Sequence of chain 1.F:
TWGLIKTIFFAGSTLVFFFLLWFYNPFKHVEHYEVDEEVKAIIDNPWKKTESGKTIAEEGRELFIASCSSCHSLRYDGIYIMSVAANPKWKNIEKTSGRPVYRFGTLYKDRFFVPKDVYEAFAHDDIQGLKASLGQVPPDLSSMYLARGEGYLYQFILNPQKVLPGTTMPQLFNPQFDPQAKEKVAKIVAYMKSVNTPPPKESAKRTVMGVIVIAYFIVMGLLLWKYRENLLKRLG

A protein and the small-molecule ligand that binds it are described below.
Small molecule (SMILES): C/C(=C/CC/C(C)=C\CC/C(C)=C/CC/C(C)=C/CC1=CC(=O)c2ccccc2C1=O)CC/C=C(/C)CCC[C@H](C)CCCC(C)C

Sequence of chain 1.E:
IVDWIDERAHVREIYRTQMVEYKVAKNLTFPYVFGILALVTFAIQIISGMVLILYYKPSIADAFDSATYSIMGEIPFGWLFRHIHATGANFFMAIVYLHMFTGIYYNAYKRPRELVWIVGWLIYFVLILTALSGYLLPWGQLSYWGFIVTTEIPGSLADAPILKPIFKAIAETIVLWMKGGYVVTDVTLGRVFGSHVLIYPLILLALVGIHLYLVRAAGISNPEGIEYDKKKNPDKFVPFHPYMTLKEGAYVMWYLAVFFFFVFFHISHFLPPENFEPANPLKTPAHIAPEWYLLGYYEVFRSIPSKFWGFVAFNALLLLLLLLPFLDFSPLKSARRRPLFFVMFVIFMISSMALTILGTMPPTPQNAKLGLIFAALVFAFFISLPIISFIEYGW

Binding-site contacts:
Ligand atom C04 contacts residue LYS207 of chain 1.F at 3.9 Å.
Ligand atom C05 contacts residue PHE83 of chain 1.E at 3.7 Å (hydrophobic).
Ligand atom C29 contacts residue LEU28 of chain 1.D at 2.9 Å (hydrophobic).
Ligand atom O11 contacts residue PHE83 of chain 1.E at 3.2 Å.
Ligand atom C17 contacts residue TYR26 of chain 1.D at 3.3 Å (hydrophobic).
Ligand atom C41 contacts residue TYR218 of chain 1.F at 3.5 Å (hydrophobic).
Ligand atom C30 contacts residue ALA24 of chain 1.D at 3.3 Å (hydrophobic).
Ligand atom C07 contacts residue GLU204 of chain 1.F at 3.3 Å.
Ligand atom O11 contacts residue GLU204 of chain 1.F at 3.8 Å.
Ligand atom C28 contacts residue LEU28 of chain 1.D at 3.9 Å (hydrophobic).
Ligand atom C46 contacts residue PHE83 of chain 1.E at 3.8 Å (hydrophobic).
Ligand atom C10 contacts residue ARG30 of chain 1.D at 3.3 Å.
Ligand atom C08 contacts residue PHE83 of chain 1.E at 3.8 Å (hydrophobic).
Ligand atom C21 contacts residue ALA27 of chain 1.D at 3.6 Å (hydrophobic).
Ligand atom C05 contacts residue LYS207 of chain 1.F at 3.8 Å.
Ligand atom C43 contacts residue LEU28 of chain 1.D at 3.2 Å (hydrophobic).
Ligand atom C46 contacts residue ALA27 of chain 1.D at 3.3 Å (hydrophobic).
Ligand atom C07 contacts residue TRP85 of chain 1.E at 3.9 Å (hydrophobic).
Ligand atom C44 contacts residue ILE53 of chain 1.E at 3.5 Å (hydrophobic).
Ligand atom C16 contacts residue TYR26 of chain 1.D at 3.1 Å (hydrophobic).
Ligand atom C25 contacts residue ALA24 of chain 1.D at 3.9 Å (hydrophobic).
Ligand atom C28 contacts residue ALA24 of chain 1.D at 3.3 Å (hydrophobic).
Ligand atom O12 contacts residue ARG30 of chain 1.D at 3.0 Å (salt-bridge).
Ligand atom C21 contacts residue GLY23 of chain 1.D at 3.8 Å.
Ligand atom C38 contacts residue MET259 of chain 1.E at 3.4 Å (hydrophobic).
Ligand atom C45 contacts residue PHE266 of chain 1.E at 3.6 Å (hydrophobic).
Ligand atom C46 contacts residue TYR26 of chain 1.D at 3.2 Å (hydrophobic).
Ligand atom C29 contacts residue ALA24 of chain 1.D at 3.8 Å (hydrophobic).
Ligand atom C04 contacts residue ARG30 of chain 1.D at 3.9 Å.
Ligand atom C20 contacts residue MET211 of chain 1.F at 3.4 Å (hydrophobic).
Ligand atom C01 contacts residue PHE83 of chain 1.E at 3.3 Å (hydrophobic).
Ligand atom C08 contacts residue PRO82 of chain 1.E at 3.9 Å (hydrophobic).
Ligand atom C09 contacts residue PRO82 of chain 1.E at 3.7 Å (hydrophobic).
Ligand atom C30 contacts residue LEU28 of chain 1.D at 3.8 Å (hydrophobic).
Ligand atom O11 contacts residue MET211 of chain 1.F at 3.6 Å (h-bond).
Ligand atom C46 contacts residue GLY23 of chain 1.D at 3.1 Å.
Ligand atom C02 contacts residue PHE83 of chain 1.E at 3.9 Å (hydrophobic).
Ligand atom C44 contacts residue PHE87 of chain 1.E at 3.7 Å (hydrophobic).
Ligand atom C16 contacts residue PHE83 of chain 1.E at 3.2 Å (hydrophobic).
Ligand atom C06 contacts residue PHE83 of chain 1.E at 3.3 Å (hydrophobic).

Sequence of chain 1.D:
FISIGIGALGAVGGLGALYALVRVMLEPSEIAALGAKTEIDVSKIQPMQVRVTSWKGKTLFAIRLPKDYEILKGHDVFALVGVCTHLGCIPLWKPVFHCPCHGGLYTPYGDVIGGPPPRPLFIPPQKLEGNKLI